A protein and the small-molecule ligand that binds it are described below.
Small molecule (SMILES): CC(=O)N[C@H]1[C@H](O[C@H]2[C@H](O)[C@@H](NC(C)=O)CO[C@@H]2CO)O[C@H](CO)[C@@H](O)[C@@H]1O

Binding-site contacts:
Ligand atom C4 contacts residue ASN285 of chain 1.E at 4.3 Å.
Ligand atom N2 contacts residue VAL297 of chain 1.E at 3.6 Å (h-bond).
Ligand atom C1 contacts residue ASN285 of chain 1.E at 1.4 Å.
Ligand atom C8 contacts residue ASN285 of chain 1.E at 4.0 Å.
Ligand atom C3 contacts residue ASN285 of chain 1.E at 3.7 Å.
Ligand atom C7 contacts residue VAL297 of chain 1.E at 4.4 Å (hydrophobic).
Ligand atom C2 contacts residue ASN285 of chain 1.E at 2.4 Å.
Ligand atom O7 contacts residue ASN285 of chain 1.E at 4.4 Å.
Ligand atom O7 contacts residue VAL297 of chain 1.E at 4.2 Å.
Ligand atom O5 contacts residue ASN285 of chain 1.E at 2.4 Å (h-bond).
Ligand atom C7 contacts residue ASN285 of chain 1.E at 3.5 Å.
Ligand atom C1 contacts residue ASN298 of chain 1.E at 3.9 Å.
Ligand atom C5 contacts residue ASN285 of chain 1.E at 3.7 Å.
Ligand atom N2 contacts residue ASN285 of chain 1.E at 2.8 Å (h-bond).

Sequence of chain 1.E:
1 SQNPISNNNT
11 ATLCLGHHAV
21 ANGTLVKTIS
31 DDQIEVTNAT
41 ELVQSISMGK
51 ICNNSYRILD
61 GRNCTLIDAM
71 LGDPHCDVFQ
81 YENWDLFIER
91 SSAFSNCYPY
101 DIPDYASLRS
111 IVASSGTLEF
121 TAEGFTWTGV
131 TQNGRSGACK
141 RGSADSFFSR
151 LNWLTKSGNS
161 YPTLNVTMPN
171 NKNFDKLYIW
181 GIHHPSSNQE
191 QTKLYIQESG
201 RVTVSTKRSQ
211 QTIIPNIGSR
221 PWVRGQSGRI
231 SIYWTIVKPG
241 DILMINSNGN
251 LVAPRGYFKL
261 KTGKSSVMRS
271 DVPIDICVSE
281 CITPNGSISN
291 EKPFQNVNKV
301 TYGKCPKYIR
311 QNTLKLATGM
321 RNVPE